Binding-site contacts:
Ligand atom O5 contacts residue SER334 of chain 1.B at 3.6 Å.
Ligand atom C4 contacts residue ASN332 of chain 1.B at 4.2 Å.
Ligand atom C2 contacts residue ASN332 of chain 1.B at 2.3 Å.
Ligand atom O5 contacts residue ASN332 of chain 1.B at 2.4 Å (h-bond).
Ligand atom O7 contacts residue ASN332 of chain 1.B at 3.5 Å (h-bond).
Ligand atom C5 contacts residue ASN332 of chain 1.B at 3.8 Å.
Ligand atom C5 contacts residue SER334 of chain 1.B at 4.1 Å.
Ligand atom C1 contacts residue ASN332 of chain 1.B at 1.5 Å.
Ligand atom C1 contacts residue SER334 of chain 1.B at 3.6 Å.
Ligand atom C3 contacts residue ASN332 of chain 1.B at 3.7 Å.
Ligand atom N2 contacts residue ASN332 of chain 1.B at 2.7 Å (h-bond).
Ligand atom C8 contacts residue ASN332 of chain 1.B at 4.3 Å.
Ligand atom C7 contacts residue ASN332 of chain 1.B at 3.2 Å.
Ligand atom O5 contacts residue VAL335 of chain 1.B at 4.0 Å.

Sequence of chain 1.B:
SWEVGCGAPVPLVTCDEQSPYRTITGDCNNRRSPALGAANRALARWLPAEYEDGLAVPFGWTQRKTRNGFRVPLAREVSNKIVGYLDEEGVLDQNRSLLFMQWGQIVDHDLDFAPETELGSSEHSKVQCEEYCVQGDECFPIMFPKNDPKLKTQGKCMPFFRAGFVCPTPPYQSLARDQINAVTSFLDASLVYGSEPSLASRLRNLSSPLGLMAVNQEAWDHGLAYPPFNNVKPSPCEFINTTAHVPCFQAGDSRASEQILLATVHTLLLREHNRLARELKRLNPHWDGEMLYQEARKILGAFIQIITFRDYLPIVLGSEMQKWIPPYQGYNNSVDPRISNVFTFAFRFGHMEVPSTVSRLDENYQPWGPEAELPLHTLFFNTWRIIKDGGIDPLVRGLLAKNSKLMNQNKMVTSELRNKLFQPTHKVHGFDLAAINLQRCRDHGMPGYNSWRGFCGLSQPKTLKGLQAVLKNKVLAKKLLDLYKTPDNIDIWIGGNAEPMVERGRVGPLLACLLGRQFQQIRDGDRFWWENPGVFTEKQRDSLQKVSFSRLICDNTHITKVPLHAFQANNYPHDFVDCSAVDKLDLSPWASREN

This small molecule binds to this protein.
Small molecule (SMILES): CC(=O)N[C@@H]1[C@@H](O)[C@H](O)[C@@H](CO)O[C@H]1O